Binding-site contacts:
Ligand atom O contacts residue ARG229 of chain 41.A at 2.9 Å (salt-bridge).
Ligand atom OXT contacts residue ASP150 of chain 45.A at 4.3 Å.
Ligand atom OXT contacts residue ARG216 of chain 45.A at 3.0 Å (salt-bridge).
Ligand atom O contacts residue TRP154 of chain 45.A at 4.1 Å.
Ligand atom O contacts residue LEU75 of chain 41.A at 3.8 Å.
Ligand atom OXT contacts residue MET78 of chain 41.A at 3.5 Å (h-bond).
Ligand atom CA contacts residue CYS1 of chain 41.P at 2.4 Å (hydrophobic).
Ligand atom N contacts residue SER151 of chain 45.A at 3.5 Å (h-bond).
Ligand atom N contacts residue ASP150 of chain 45.A at 3.4 Å (salt-bridge).
Ligand atom C contacts residue MET78 of chain 41.A at 3.6 Å (hydrophobic).
Ligand atom CA contacts residue MET78 of chain 41.A at 4.0 Å (hydrophobic).
Ligand atom CA contacts residue LEU75 of chain 41.A at 3.7 Å (hydrophobic).
Ligand atom C contacts residue CYS1 of chain 41.P at 3.7 Å (hydrophobic).
Ligand atom OXT contacts residue ARG229 of chain 41.A at 3.1 Å (salt-bridge).
Ligand atom O contacts residue ARG216 of chain 45.A at 2.9 Å (salt-bridge).
Ligand atom OXT contacts residue CYS1 of chain 41.P at 4.0 Å.
Ligand atom CA contacts residue TRP154 of chain 45.A at 4.3 Å (hydrophobic).
Ligand atom C contacts residue ARG216 of chain 45.A at 3.6 Å.
Ligand atom CA contacts residue SER151 of chain 45.A at 4.0 Å.
Ligand atom C contacts residue ARG229 of chain 41.A at 3.7 Å.
Ligand atom N contacts residue TYR152 of chain 45.A at 4.2 Å.
Ligand atom N contacts residue CYS1 of chain 41.P at 1.3 Å.
Ligand atom O contacts residue MET78 of chain 41.A at 3.9 Å.
Ligand atom CA contacts residue GLN155 of chain 45.A at 4.3 Å.
Ligand atom C contacts residue LEU75 of chain 41.A at 4.2 Å (hydrophobic).
Ligand atom C contacts residue TRP154 of chain 45.A at 4.1 Å (hydrophobic).
Ligand atom N contacts residue MET78 of chain 41.A at 3.8 Å.

The protein below binds the small molecule below.
Small molecule (SMILES): NCC(=O)O

Sequence of chain 41.A:
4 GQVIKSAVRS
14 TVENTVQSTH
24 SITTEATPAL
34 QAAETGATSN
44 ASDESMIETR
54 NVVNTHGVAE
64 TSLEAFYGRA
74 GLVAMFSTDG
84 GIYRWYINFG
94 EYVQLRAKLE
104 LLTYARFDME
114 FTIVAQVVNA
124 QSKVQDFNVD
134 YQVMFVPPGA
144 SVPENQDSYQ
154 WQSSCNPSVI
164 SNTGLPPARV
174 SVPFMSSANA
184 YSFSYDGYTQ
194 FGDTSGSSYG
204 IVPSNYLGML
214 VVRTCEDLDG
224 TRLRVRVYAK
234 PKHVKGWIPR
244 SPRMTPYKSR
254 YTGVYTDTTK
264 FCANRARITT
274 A

Sequence of chain 45.A:
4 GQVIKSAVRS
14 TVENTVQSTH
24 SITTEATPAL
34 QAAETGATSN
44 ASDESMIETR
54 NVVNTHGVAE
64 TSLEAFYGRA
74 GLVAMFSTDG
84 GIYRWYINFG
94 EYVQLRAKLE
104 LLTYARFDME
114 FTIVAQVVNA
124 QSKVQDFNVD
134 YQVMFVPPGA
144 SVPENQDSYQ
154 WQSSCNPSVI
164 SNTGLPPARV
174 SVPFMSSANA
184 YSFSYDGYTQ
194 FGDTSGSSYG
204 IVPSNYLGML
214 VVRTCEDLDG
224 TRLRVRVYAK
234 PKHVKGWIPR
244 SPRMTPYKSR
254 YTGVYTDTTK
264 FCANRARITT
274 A